Sequence of chain 1.C:
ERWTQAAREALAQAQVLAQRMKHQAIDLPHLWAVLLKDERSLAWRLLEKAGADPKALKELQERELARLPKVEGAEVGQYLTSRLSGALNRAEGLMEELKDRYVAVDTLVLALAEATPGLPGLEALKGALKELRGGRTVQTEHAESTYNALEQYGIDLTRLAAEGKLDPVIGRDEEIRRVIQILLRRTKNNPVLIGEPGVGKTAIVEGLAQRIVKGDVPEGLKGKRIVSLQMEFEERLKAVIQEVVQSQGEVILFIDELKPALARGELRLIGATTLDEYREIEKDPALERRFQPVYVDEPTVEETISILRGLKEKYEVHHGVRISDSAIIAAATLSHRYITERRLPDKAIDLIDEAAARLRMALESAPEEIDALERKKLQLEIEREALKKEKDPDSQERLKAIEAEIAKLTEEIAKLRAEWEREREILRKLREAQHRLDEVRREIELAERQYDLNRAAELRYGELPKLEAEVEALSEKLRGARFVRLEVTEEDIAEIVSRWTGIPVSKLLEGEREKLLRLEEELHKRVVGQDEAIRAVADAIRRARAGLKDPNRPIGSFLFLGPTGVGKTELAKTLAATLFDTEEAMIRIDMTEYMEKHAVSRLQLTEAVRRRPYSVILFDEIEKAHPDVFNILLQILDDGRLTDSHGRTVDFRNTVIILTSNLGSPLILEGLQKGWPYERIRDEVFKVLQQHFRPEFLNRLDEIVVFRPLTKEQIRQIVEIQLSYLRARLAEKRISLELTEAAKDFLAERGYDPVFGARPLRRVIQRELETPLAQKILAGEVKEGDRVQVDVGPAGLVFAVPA

Sequence of chain 1.B:
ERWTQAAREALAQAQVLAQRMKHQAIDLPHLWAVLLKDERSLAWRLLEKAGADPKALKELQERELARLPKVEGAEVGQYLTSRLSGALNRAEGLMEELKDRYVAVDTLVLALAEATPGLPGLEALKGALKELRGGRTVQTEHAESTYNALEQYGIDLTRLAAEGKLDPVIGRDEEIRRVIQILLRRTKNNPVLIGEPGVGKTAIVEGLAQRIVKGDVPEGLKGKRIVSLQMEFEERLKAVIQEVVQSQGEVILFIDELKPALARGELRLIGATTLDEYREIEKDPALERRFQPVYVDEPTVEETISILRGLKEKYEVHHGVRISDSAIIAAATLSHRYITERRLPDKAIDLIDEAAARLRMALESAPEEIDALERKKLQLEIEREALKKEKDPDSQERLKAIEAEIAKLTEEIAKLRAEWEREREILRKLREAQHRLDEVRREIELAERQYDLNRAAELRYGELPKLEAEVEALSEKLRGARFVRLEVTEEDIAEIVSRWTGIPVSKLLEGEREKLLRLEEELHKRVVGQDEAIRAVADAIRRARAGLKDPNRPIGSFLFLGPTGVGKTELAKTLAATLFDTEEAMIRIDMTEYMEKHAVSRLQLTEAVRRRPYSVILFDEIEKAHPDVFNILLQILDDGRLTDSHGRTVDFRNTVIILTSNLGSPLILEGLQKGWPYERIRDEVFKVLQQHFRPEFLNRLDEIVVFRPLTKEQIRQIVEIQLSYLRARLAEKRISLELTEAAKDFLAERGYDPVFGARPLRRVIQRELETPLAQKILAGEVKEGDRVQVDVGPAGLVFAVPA

Binding-site contacts:
Ligand atom N7 contacts residue GLY600 of chain 1.B at 2.9 Å (h-bond).
Ligand atom N7 contacts residue VAL599 of chain 1.B at 2.9 Å.
Ligand atom O2' contacts residue GLU603 of chain 1.B at 3.8 Å.
Ligand atom O1A contacts residue GLY600 of chain 1.B at 2.7 Å (h-bond).
Ligand atom N1 contacts residue VAL561 of chain 1.B at 2.8 Å (h-bond).
Ligand atom O1A contacts residue LYS601 of chain 1.B at 3.3 Å (salt-bridge).
Ligand atom C2 contacts residue ILE765 of chain 1.B at 3.8 Å (hydrophobic).
Ligand atom N6 contacts residue GLY600 of chain 1.B at 3.8 Å.
Ligand atom O3A contacts residue GLY598 of chain 1.B at 2.9 Å.
Ligand atom O2A contacts residue THR602 of chain 1.B at 2.8 Å.
Ligand atom O2B contacts residue THR597 of chain 1.B at 3.6 Å.
Ligand atom C2 contacts residue ARG559 of chain 1.B at 3.3 Å.
Ligand atom N3 contacts residue ILE765 of chain 1.B at 3.6 Å.
Ligand atom N6 contacts residue VAL599 of chain 1.B at 3.2 Å (h-bond).
Ligand atom C5 contacts residue ILE765 of chain 1.B at 3.6 Å (hydrophobic).
Ligand atom C2 contacts residue VAL561 of chain 1.B at 3.8 Å (hydrophobic).
Ligand atom O2A contacts residue GLU603 of chain 1.B at 3.0 Å (salt-bridge).
Ligand atom O4' contacts residue ALA805 of chain 1.B at 3.1 Å (h-bond).
Ligand atom O2' contacts residue GLN769 of chain 1.B at 3.6 Å.
Ligand atom C8 contacts residue VAL599 of chain 1.B at 3.7 Å (hydrophobic).
Ligand atom O2G contacts residue ARG621 of chain 1.B at 3.4 Å (salt-bridge).
Ligand atom C6 contacts residue VAL561 of chain 1.B at 3.5 Å (hydrophobic).
Ligand atom O1A contacts residue THR602 of chain 1.B at 3.6 Å.
Ligand atom O1G contacts residue THR597 of chain 1.B at 3.6 Å.
Ligand atom C1' contacts residue ALA805 of chain 1.B at 3.6 Å (hydrophobic).
Ligand atom C4 contacts residue ILE765 of chain 1.B at 3.7 Å (hydrophobic).
Ligand atom O3G contacts residue ARG806 of chain 1.B at 3.1 Å (salt-bridge).
Ligand atom C8 contacts residue GLY598 of chain 1.B at 3.3 Å.
Ligand atom O1B contacts residue THR602 of chain 1.B at 2.6 Å (h-bond).
Ligand atom PA contacts residue GLU603 of chain 1.B at 3.8 Å.
Ligand atom O1A contacts residue GLU603 of chain 1.B at 3.5 Å (salt-bridge).
Ligand atom C8 contacts residue GLY600 of chain 1.B at 3.5 Å.
Ligand atom C2' contacts residue GLU603 of chain 1.B at 3.6 Å.
Ligand atom C8 contacts residue ALA805 of chain 1.B at 3.8 Å (hydrophobic).
Ligand atom N6 contacts residue VAL561 of chain 1.B at 2.8 Å (h-bond).
Ligand atom O2B contacts residue GLY598 of chain 1.B at 2.9 Å (h-bond).
Ligand atom N1 contacts residue VAL560 of chain 1.B at 3.6 Å.
Ligand atom C6 contacts residue ILE765 of chain 1.B at 3.7 Å (hydrophobic).
Ligand atom PB contacts residue GLY598 of chain 1.B at 3.4 Å.
Ligand atom N1 contacts residue ARG559 of chain 1.B at 3.6 Å.

This small molecule binds to this protein.
Small molecule (SMILES): Nc1ncnc2c1ncn2[C@@H]1O[C@H](CO[P](=O)(O)O[P](=O)(O)NP(=O)(O)O)[C@@H](O)[C@H]1O